Sequence of chain 1.A:
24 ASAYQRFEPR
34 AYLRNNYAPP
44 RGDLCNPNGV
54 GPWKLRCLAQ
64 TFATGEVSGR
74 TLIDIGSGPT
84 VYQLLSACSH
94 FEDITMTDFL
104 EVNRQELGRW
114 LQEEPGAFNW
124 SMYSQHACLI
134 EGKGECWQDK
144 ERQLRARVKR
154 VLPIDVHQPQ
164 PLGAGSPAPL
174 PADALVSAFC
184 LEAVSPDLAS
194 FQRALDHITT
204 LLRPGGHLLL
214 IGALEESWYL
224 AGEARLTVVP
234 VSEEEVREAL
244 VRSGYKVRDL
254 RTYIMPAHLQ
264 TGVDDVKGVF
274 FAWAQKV

Binding-site contacts:
Ligand atom C02 contacts residue LYS57 of chain 1.A at 3.8 Å.
Ligand atom C05 contacts residue SAH1 of chain 1.C at 3.9 Å.
Ligand atom C05 contacts residue TYR35 of chain 1.A at 3.1 Å (hydrophobic).
Ligand atom N06 contacts residue PHE182 of chain 1.A at 3.5 Å.
Ligand atom N06 contacts residue ASN39 of chain 1.A at 4.3 Å.
Ligand atom C03 contacts residue ASN39 of chain 1.A at 4.0 Å.
Ligand atom C02 contacts residue ASN39 of chain 1.A at 4.2 Å.
Ligand atom N04 contacts residue TYR35 of chain 1.A at 3.3 Å (h-bond).
Ligand atom C05 contacts residue LYS57 of chain 1.A at 3.9 Å.
Ligand atom C05 contacts residue TYR40 of chain 1.A at 3.5 Å (hydrophobic).
Ligand atom BR01 contacts residue VAL272 of chain 1.A at 4.0 Å.
Ligand atom BR01 contacts residue LYS57 of chain 1.A at 4.2 Å.
Ligand atom C02 contacts residue PHE182 of chain 1.A at 3.4 Å (hydrophobic).
Ligand atom N06 contacts residue TYR40 of chain 1.A at 3.6 Å.
Ligand atom N04 contacts residue PHE182 of chain 1.A at 3.6 Å.
Ligand atom C03 contacts residue PHE182 of chain 1.A at 3.6 Å (hydrophobic).
Ligand atom N06 contacts residue LYS57 of chain 1.A at 2.9 Å (salt-bridge).
Ligand atom BR01 contacts residue PHE182 of chain 1.A at 3.9 Å.
Ligand atom N04 contacts residue ASN39 of chain 1.A at 4.0 Å.
Ligand atom C05 contacts residue ASN39 of chain 1.A at 4.3 Å.
Ligand atom BR01 contacts residue VAL269 of chain 1.A at 4.2 Å.
Ligand atom BR01 contacts residue MET258 of chain 1.A at 3.6 Å.
Ligand atom C05 contacts residue PHE182 of chain 1.A at 3.5 Å (hydrophobic).
Ligand atom BR01 contacts residue ARG44 of chain 1.A at 3.8 Å.
Ligand atom N06 contacts residue TYR35 of chain 1.A at 4.4 Å.
Ligand atom C02 contacts residue ARG44 of chain 1.A at 4.3 Å.

A protein and the small-molecule ligand that binds it are described below.
Small molecule (SMILES): Brc1c[nH]cn1